Sequence of chain 1.L:
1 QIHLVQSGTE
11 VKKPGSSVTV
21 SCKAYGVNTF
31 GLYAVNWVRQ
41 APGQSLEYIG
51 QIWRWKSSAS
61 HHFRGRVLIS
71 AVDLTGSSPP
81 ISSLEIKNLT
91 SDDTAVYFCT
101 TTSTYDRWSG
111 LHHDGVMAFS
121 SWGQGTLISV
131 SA

Sequence of chain 1.E:
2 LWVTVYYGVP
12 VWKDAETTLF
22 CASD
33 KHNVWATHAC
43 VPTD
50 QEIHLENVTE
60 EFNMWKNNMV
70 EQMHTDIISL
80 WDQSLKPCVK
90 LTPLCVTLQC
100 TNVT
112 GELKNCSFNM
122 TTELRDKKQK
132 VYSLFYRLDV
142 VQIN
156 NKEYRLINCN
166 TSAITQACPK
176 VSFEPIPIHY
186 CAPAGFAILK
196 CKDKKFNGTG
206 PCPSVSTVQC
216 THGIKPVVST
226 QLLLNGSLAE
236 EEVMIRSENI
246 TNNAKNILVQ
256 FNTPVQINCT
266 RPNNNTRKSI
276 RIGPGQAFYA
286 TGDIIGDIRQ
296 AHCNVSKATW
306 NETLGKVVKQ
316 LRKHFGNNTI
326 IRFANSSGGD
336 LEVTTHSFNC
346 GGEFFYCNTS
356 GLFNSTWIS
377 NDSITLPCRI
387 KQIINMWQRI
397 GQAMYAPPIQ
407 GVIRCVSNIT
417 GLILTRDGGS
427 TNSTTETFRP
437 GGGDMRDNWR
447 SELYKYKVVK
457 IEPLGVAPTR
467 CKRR

Binding-site contacts:
Ligand atom C8 contacts residue ASN28 of chain 1.L at 3.4 Å.
Ligand atom C2 contacts residue TYR25 of chain 1.L at 4.4 Å (hydrophobic).
Ligand atom C2 contacts residue ASN244 of chain 1.E at 2.3 Å.
Ligand atom C7 contacts residue GLY26 of chain 1.L at 4.2 Å.
Ligand atom C3 contacts residue GLY26 of chain 1.L at 4.2 Å.
Ligand atom O5 contacts residue ASN247 of chain 1.E at 3.8 Å.
Ligand atom O7 contacts residue GLY26 of chain 1.L at 4.4 Å.
Ligand atom C1 contacts residue TYR25 of chain 1.L at 3.8 Å (hydrophobic).
Ligand atom C1 contacts residue THR246 of chain 1.E at 4.1 Å.
Ligand atom C7 contacts residue ASN244 of chain 1.E at 3.9 Å.
Ligand atom O5 contacts residue ASN244 of chain 1.E at 2.2 Å (h-bond).
Ligand atom C6 contacts residue TYR25 of chain 1.L at 3.5 Å (hydrophobic).
Ligand atom C6 contacts residue VAL5 of chain 1.L at 4.4 Å (hydrophobic).
Ligand atom C4 contacts residue ASN244 of chain 1.E at 4.0 Å.
Ligand atom C5 contacts residue TYR25 of chain 1.L at 4.1 Å (hydrophobic).
Ligand atom O5 contacts residue TYR25 of chain 1.L at 4.4 Å.
Ligand atom C3 contacts residue HIS3 of chain 1.L at 4.2 Å.
Ligand atom C6 contacts residue GLN1 of chain 1.L at 4.0 Å.
Ligand atom O6 contacts residue GLN1 of chain 1.L at 3.2 Å (h-bond).
Ligand atom C3 contacts residue ASN244 of chain 1.E at 3.6 Å.
Ligand atom O5 contacts residue TYR25 of chain 1.L at 4.4 Å.
Ligand atom C5 contacts residue THR246 of chain 1.E at 3.0 Å.
Ligand atom N2 contacts residue ASN244 of chain 1.E at 2.9 Å (h-bond).
Ligand atom O5 contacts residue TYR25 of chain 1.L at 3.8 Å.
Ligand atom O6 contacts residue HIS3 of chain 1.L at 3.9 Å.
Ligand atom C1 contacts residue HIS3 of chain 1.L at 4.2 Å.
Ligand atom O7 contacts residue ASN244 of chain 1.E at 4.4 Å.
Ligand atom O6 contacts residue TYR25 of chain 1.L at 3.9 Å.
Ligand atom C4 contacts residue THR246 of chain 1.E at 4.4 Å.
Ligand atom C8 contacts residue GLY26 of chain 1.L at 3.7 Å.
Ligand atom O7 contacts residue TYR25 of chain 1.L at 3.9 Å.
Ligand atom C6 contacts residue THR246 of chain 1.E at 3.1 Å.
Ligand atom O3 contacts residue GLY26 of chain 1.L at 3.3 Å.
Ligand atom O5 contacts residue THR246 of chain 1.E at 3.3 Å (h-bond).
Ligand atom C1 contacts residue ASN244 of chain 1.E at 1.4 Å.
Ligand atom O5 contacts residue HIS3 of chain 1.L at 3.8 Å.
Ligand atom O2 contacts residue TYR25 of chain 1.L at 4.1 Å.
Ligand atom C6 contacts residue ASN247 of chain 1.E at 4.3 Å.
Ligand atom C5 contacts residue ASN244 of chain 1.E at 3.5 Å.
Ligand atom O6 contacts residue TYR25 of chain 1.L at 4.3 Å.

A protein and the small-molecule ligand that binds it are described below.
Small molecule (SMILES): CC(=O)N[C@H]1[C@H](O[C@H]2[C@H](O)[C@@H](NC(C)=O)CO[C@@H]2CO)O[C@H](CO)[C@@H](O[C@@H]2O[C@H](CO[C@H]3O[C@H](CO)[C@@H](O)[C@H](O)[C@@H]3O)[C@@H](O)[C@H](O[C@H]3O[C@H](CO)[C@@H](O)[C@H](O)[C@@H]3O)[C@@H]2O)[C@@H]1O